Binding-site contacts:
Ligand atom N05 contacts residue PRO31 of chain 1.A at 4.2 Å.
Ligand atom C01 contacts residue PRO31 of chain 1.A at 4.0 Å (hydrophobic).
Ligand atom N06 contacts residue PRO31 of chain 1.A at 4.0 Å.
Ligand atom C22 contacts residue ILE95 of chain 1.A at 4.1 Å (hydrophobic).
Ligand atom C14 contacts residue VAL36 of chain 1.A at 3.9 Å (hydrophobic).
Ligand atom C16 contacts residue PRO31 of chain 1.A at 3.5 Å (hydrophobic).
Ligand atom C17 contacts residue VAL36 of chain 1.A at 4.1 Å (hydrophobic).
Ligand atom N06 contacts residue LEU41 of chain 1.A at 3.4 Å.
Ligand atom C15 contacts residue PRO31 of chain 1.A at 3.3 Å (hydrophobic).
Ligand atom N12 contacts residue LEU41 of chain 1.A at 3.4 Å.
Ligand atom C19 contacts residue VAL36 of chain 1.A at 4.0 Å (hydrophobic).
Ligand atom C16 contacts residue VAL36 of chain 1.A at 4.0 Å (hydrophobic).
Ligand atom O20 contacts residue TYR46 of chain 1.A at 3.9 Å.
Ligand atom C15 contacts residue VAL36 of chain 1.A at 3.9 Å (hydrophobic).
Ligand atom C17 contacts residue PHE32 of chain 1.A at 3.6 Å (hydrophobic).
Ligand atom N18 contacts residue ILE95 of chain 1.A at 4.0 Å.
Ligand atom C11 contacts residue LEU41 of chain 1.A at 3.6 Å (hydrophobic).
Ligand atom C24 contacts residue MET98 of chain 1.A at 3.9 Å (hydrophobic).
Ligand atom C10 contacts residue LEU41 of chain 1.A at 3.9 Å (hydrophobic).
Ligand atom C17 contacts residue ILE95 of chain 1.A at 3.9 Å (hydrophobic).
Ligand atom C11 contacts residue PRO31 of chain 1.A at 4.1 Å (hydrophobic).
Ligand atom C04 contacts residue LEU41 of chain 1.A at 4.0 Å (hydrophobic).
Ligand atom O20 contacts residue ASN89 of chain 1.A at 3.3 Å (h-bond).
Ligand atom C10 contacts residue PRO31 of chain 1.A at 4.1 Å (hydrophobic).
Ligand atom C15 contacts residue ILE95 of chain 1.A at 3.9 Å (hydrophobic).
Ligand atom C23 contacts residue ASP94 of chain 1.A at 3.8 Å.
Ligand atom C09 contacts residue PRO31 of chain 1.A at 3.9 Å (hydrophobic).
Ligand atom N05 contacts residue LEU41 of chain 1.A at 3.2 Å.
Ligand atom C01 contacts residue TRP30 of chain 1.A at 3.4 Å (hydrophobic).
Ligand atom N08 contacts residue PRO31 of chain 1.A at 3.8 Å.
Ligand atom C24 contacts residue ASP94 of chain 1.A at 3.7 Å.
Ligand atom O20 contacts residue CYS85 of chain 1.A at 4.0 Å.
Ligand atom C13 contacts residue LEU43 of chain 1.A at 3.6 Å (hydrophobic).
Ligand atom C16 contacts residue PHE32 of chain 1.A at 3.7 Å (hydrophobic).
Ligand atom C25 contacts residue MET98 of chain 1.A at 3.8 Å (hydrophobic).
Ligand atom N18 contacts residue VAL36 of chain 1.A at 4.1 Å.
Ligand atom C07 contacts residue PRO31 of chain 1.A at 4.0 Å (hydrophobic).
Ligand atom C19 contacts residue LEU43 of chain 1.A at 4.0 Å (hydrophobic).
Ligand atom C23 contacts residue ILE95 of chain 1.A at 3.7 Å (hydrophobic).
Ligand atom C16 contacts residue ILE95 of chain 1.A at 3.8 Å (hydrophobic).

This small molecule binds to this protein.
Small molecule (SMILES): CCc1cnn2c(NCc3ccc[n+](O)c3)cc(N3CCCC[C@H]3CCO)nc12

Sequence of chain 1.A:
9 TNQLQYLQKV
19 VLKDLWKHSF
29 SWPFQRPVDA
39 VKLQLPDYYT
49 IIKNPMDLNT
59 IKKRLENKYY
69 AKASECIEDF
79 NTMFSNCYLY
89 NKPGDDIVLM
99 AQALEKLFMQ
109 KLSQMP